Sequence of chain 2.A:
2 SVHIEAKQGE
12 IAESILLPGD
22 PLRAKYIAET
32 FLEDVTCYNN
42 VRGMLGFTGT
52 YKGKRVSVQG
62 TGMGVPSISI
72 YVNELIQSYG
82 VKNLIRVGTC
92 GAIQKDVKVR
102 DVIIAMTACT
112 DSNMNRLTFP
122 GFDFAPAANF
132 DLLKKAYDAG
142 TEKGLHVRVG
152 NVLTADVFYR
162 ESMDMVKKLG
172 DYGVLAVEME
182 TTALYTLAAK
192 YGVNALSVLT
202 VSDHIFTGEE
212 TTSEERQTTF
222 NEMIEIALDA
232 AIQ

This small molecule binds to this protein.
Small molecule (SMILES): Nc1ncnc2c1ncn2[C@@H]1O[C@H](CO)[C@@H](O)[C@H]1O

Binding-site contacts:
Ligand atom N9 contacts residue THR90 of chain 2.A at 3.7 Å.
Ligand atom C2 contacts residue PHE159 of chain 2.A at 3.4 Å (hydrophobic).
Ligand atom N7 contacts residue ASP204 of chain 2.A at 2.7 Å (salt-bridge).
Ligand atom C2' contacts residue MET180 of chain 2.A at 3.5 Å (hydrophobic).
Ligand atom C5' contacts residue MET64 of chain 2.A at 3.7 Å (hydrophobic).
Ligand atom C8 contacts residue CYS91 of chain 2.A at 3.5 Å (hydrophobic).
Ligand atom O2' contacts residue THR90 of chain 2.A at 3.6 Å.
Ligand atom O4' contacts residue SO41 of chain 2.C at 3.4 Å (h-bond).
Ligand atom O2' contacts residue GLU179 of chain 2.A at 3.3 Å.
Ligand atom C4' contacts residue SO41 of chain 2.C at 3.5 Å.
Ligand atom O2' contacts residue ARG87 of chain 2.A at 3.1 Å (salt-bridge).
Ligand atom C5 contacts residue GLY92 of chain 2.A at 3.7 Å.
Ligand atom C8 contacts residue THR90 of chain 2.A at 3.2 Å.
Ligand atom O2' contacts residue MET180 of chain 2.A at 2.8 Å (h-bond).
Ligand atom O3' contacts residue SO41 of chain 2.C at 2.6 Å (h-bond).
Ligand atom O4' contacts residue ARG43 of chain 5.A at 3.4 Å (salt-bridge).
Ligand atom N7 contacts residue GLY92 of chain 2.A at 3.4 Å (h-bond).
Ligand atom C5' contacts residue HIS4 of chain 5.A at 3.5 Å.
Ligand atom C4' contacts residue ARG43 of chain 5.A at 3.6 Å.
Ligand atom N1 contacts residue PHE159 of chain 2.A at 3.5 Å.
Ligand atom O5' contacts residue HIS4 of chain 5.A at 2.6 Å (h-bond).
Ligand atom C8 contacts residue ASP204 of chain 2.A at 3.6 Å.
Ligand atom O4' contacts residue THR90 of chain 2.A at 3.3 Å (h-bond).
Ligand atom C5' contacts residue PHE159 of chain 2.A at 3.6 Å (hydrophobic).
Ligand atom N6 contacts residue ASP204 of chain 2.A at 2.9 Å (salt-bridge).
Ligand atom C2' contacts residue SO41 of chain 2.C at 3.5 Å.
Ligand atom C6 contacts residue PHE159 of chain 2.A at 3.6 Å (hydrophobic).
Ligand atom O5' contacts residue PHE159 of chain 2.A at 3.3 Å.
Ligand atom O3' contacts residue MET64 of chain 2.A at 3.6 Å.
Ligand atom O3' contacts residue GLU181 of chain 2.A at 2.6 Å (salt-bridge).
Ligand atom N7 contacts residue CYS91 of chain 2.A at 3.4 Å.
Ligand atom N6 contacts residue GLY92 of chain 2.A at 3.6 Å.
Ligand atom C3' contacts residue GLU181 of chain 2.A at 3.6 Å.
Ligand atom N3 contacts residue GLU179 of chain 2.A at 3.7 Å.
Ligand atom C1' contacts residue SO41 of chain 2.C at 3.2 Å.
Ligand atom O2' contacts residue SO41 of chain 2.C at 3.1 Å (h-bond).
Ligand atom C3' contacts residue SO41 of chain 2.C at 3.6 Å.
Ligand atom C1' contacts residue THR90 of chain 2.A at 3.4 Å.
Ligand atom N3 contacts residue MET180 of chain 2.A at 3.5 Å.
Ligand atom O2' contacts residue GLU181 of chain 2.A at 2.7 Å (salt-bridge).

Sequence of chain 5.A:
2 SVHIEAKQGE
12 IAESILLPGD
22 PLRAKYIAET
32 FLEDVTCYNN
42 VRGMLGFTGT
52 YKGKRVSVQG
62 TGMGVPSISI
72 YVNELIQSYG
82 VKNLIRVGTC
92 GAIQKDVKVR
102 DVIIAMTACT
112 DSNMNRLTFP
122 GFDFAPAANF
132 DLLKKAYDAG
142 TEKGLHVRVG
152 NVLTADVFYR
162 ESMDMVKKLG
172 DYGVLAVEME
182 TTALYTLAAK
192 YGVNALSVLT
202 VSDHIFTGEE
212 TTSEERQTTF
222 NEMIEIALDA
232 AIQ